Sequence of chain 1.A:
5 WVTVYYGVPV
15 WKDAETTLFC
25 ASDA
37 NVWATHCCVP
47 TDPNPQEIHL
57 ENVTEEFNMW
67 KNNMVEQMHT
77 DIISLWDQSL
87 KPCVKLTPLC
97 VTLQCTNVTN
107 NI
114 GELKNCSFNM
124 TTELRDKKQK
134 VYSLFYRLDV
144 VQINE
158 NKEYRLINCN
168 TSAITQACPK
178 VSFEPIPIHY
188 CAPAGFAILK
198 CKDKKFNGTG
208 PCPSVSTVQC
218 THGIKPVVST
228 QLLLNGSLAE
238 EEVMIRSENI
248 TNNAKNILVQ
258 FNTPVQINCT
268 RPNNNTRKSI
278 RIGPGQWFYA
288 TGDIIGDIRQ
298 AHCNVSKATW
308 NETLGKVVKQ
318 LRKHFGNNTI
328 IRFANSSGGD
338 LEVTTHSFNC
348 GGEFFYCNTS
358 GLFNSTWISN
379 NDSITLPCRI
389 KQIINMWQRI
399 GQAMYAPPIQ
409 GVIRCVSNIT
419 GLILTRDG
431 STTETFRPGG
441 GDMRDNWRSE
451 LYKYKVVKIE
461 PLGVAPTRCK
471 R

Binding-site contacts:
Ligand atom C7 contacts residue SER120 of chain 1.A at 4.4 Å.
Ligand atom C8 contacts residue SER120 of chain 1.A at 3.8 Å.
Ligand atom C2 contacts residue TYR135 of chain 1.A at 4.0 Å (hydrophobic).
Ligand atom O7 contacts residue ASN118 of chain 1.A at 2.9 Å (h-bond).
Ligand atom C8 contacts residue CYS119 of chain 1.A at 4.0 Å (hydrophobic).
Ligand atom C8 contacts residue THR102 of chain 1.A at 4.2 Å.
Ligand atom C6 contacts residue ASP290 of chain 1.A at 3.6 Å.
Ligand atom C4 contacts residue TYR135 of chain 1.A at 3.6 Å (hydrophobic).
Ligand atom N2 contacts residue ASN118 of chain 1.A at 2.8 Å (h-bond).
Ligand atom O3 contacts residue TYR135 of chain 1.A at 3.6 Å.
Ligand atom C1 contacts residue TYR135 of chain 1.A at 4.5 Å (hydrophobic).
Ligand atom C8 contacts residue TYR135 of chain 1.A at 3.4 Å (hydrophobic).
Ligand atom N2 contacts residue TYR135 of chain 1.A at 4.2 Å.
Ligand atom C8 contacts residue GLN100 of chain 1.A at 4.4 Å.
Ligand atom O4 contacts residue TYR135 of chain 1.A at 3.3 Å (h-bond).
Ligand atom C7 contacts residue CYS119 of chain 1.A at 4.1 Å (hydrophobic).
Ligand atom C1 contacts residue ASN118 of chain 1.A at 1.4 Å.
Ligand atom O7 contacts residue CYS119 of chain 1.A at 3.4 Å (h-bond).
Ligand atom C3 contacts residue ASN118 of chain 1.A at 3.6 Å.
Ligand atom C3 contacts residue TYR135 of chain 1.A at 4.0 Å (hydrophobic).
Ligand atom C2 contacts residue ASN118 of chain 1.A at 2.4 Å.
Ligand atom O5 contacts residue ASN118 of chain 1.A at 2.5 Å (h-bond).
Ligand atom C8 contacts residue ASN118 of chain 1.A at 3.3 Å.
Ligand atom O7 contacts residue SER120 of chain 1.A at 4.2 Å.
Ligand atom C5 contacts residue ASN118 of chain 1.A at 3.7 Å.
Ligand atom O7 contacts residue TYR135 of chain 1.A at 3.0 Å (h-bond).
Ligand atom C7 contacts residue ASN118 of chain 1.A at 3.3 Å.
Ligand atom O6 contacts residue ASP290 of chain 1.A at 3.0 Å (salt-bridge).
Ligand atom C4 contacts residue ASN118 of chain 1.A at 4.2 Å.
Ligand atom C7 contacts residue TYR135 of chain 1.A at 3.4 Å (hydrophobic).

The protein below binds the small molecule below.
Small molecule (SMILES): CC(=O)N[C@H]1[C@H](O[C@H]2[C@H](O)[C@@H](NC(C)=O)CO[C@@H]2CO)O[C@H](CO)[C@@H](O[C@@H]2O[C@H](CO)[C@@H](O)[C@H](O)[C@@H]2O)[C@@H]1O